Binding-site contacts:
Ligand atom OAB contacts residue ARG98 of chain 2.B at 3.5 Å.
Ligand atom OAC contacts residue LEU143 of chain 2.B at 3.9 Å.
Ligand atom CAE contacts residue ALA102 of chain 2.B at 3.9 Å (hydrophobic).
Ligand atom CAH contacts residue ARG98 of chain 2.B at 4.1 Å.
Ligand atom OAB contacts residue GLU153 of chain 2.B at 4.2 Å.
Ligand atom CAF contacts residue LEU140 of chain 2.B at 3.9 Å (hydrophobic).
Ligand atom NAI contacts residue ARG98 of chain 2.B at 3.5 Å.
Ligand atom CAF contacts residue MYI1 of chain 2.F at 3.6 Å.
Ligand atom CAH contacts residue LEU150 of chain 2.B at 4.0 Å (hydrophobic).
Ligand atom CAA contacts residue LEU38 of chain 2.B at 3.9 Å (hydrophobic).
Ligand atom CAM contacts residue ARG98 of chain 2.B at 3.5 Å.
Ligand atom CAH contacts residue LEU143 of chain 2.B at 3.8 Å (hydrophobic).
Ligand atom CAK contacts residue ARG98 of chain 2.B at 3.4 Å.
Ligand atom OAB contacts residue ILE151 of chain 2.B at 4.1 Å.
Ligand atom OAJ contacts residue MET139 of chain 2.B at 4.1 Å.
Ligand atom CAM contacts residue LEU140 of chain 2.B at 3.8 Å (hydrophobic).
Ligand atom OAC contacts residue ARG98 of chain 2.B at 3.3 Å (salt-bridge).
Ligand atom OAJ contacts residue ARG98 of chain 2.B at 3.5 Å (salt-bridge).
Ligand atom OAB contacts residue SER152 of chain 2.B at 3.3 Å (h-bond).
Ligand atom CAE contacts residue ILE136 of chain 2.B at 3.6 Å (hydrophobic).
Ligand atom NAI contacts residue LEU140 of chain 2.B at 4.0 Å.
Ligand atom CAD contacts residue ALA102 of chain 2.B at 3.9 Å (hydrophobic).
Ligand atom NAI contacts residue SER99 of chain 2.B at 4.1 Å.
Ligand atom CAN contacts residue LEU140 of chain 2.B at 4.0 Å (hydrophobic).
Ligand atom CAK contacts residue MYI1 of chain 2.F at 3.8 Å.
Ligand atom CAO contacts residue LEU140 of chain 2.B at 3.8 Å (hydrophobic).
Ligand atom CAH contacts residue MYI1 of chain 2.F at 3.7 Å.
Ligand atom OAB contacts residue MYI1 of chain 2.F at 2.6 Å (h-bond).
Ligand atom CAG contacts residue LEU143 of chain 2.B at 3.4 Å (hydrophobic).
Ligand atom CAA contacts residue ARG98 of chain 2.B at 3.2 Å.
Ligand atom CAO contacts residue LEU143 of chain 2.B at 4.0 Å (hydrophobic).
Ligand atom CAN contacts residue ARG98 of chain 2.B at 4.0 Å.
Ligand atom OAC contacts residue GLU153 of chain 2.B at 4.2 Å.
Ligand atom CAD contacts residue ARG98 of chain 2.B at 3.8 Å.
Ligand atom CAM contacts residue MYI1 of chain 2.F at 3.9 Å.
Ligand atom CAO contacts residue ARG98 of chain 2.B at 3.5 Å.
Ligand atom CAL contacts residue ARG98 of chain 2.B at 3.3 Å.
Ligand atom CAK contacts residue SER152 of chain 2.B at 4.0 Å.
Ligand atom CAG contacts residue ARG98 of chain 2.B at 3.4 Å.
Ligand atom CAF contacts residue ARG98 of chain 2.B at 3.2 Å.

This protein binds this small molecule.
Small molecule (SMILES): COc1ccc2[nH]cc(CC(=O)O)c2c1

Sequence of chain 2.B:
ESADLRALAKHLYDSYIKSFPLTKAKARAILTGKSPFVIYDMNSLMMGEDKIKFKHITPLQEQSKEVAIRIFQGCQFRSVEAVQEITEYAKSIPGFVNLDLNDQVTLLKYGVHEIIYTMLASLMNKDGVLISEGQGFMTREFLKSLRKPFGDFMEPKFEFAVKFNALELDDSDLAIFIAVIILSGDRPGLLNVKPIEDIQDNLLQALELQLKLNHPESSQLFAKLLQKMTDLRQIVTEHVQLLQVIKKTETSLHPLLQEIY